Sequence of chain 1.J:
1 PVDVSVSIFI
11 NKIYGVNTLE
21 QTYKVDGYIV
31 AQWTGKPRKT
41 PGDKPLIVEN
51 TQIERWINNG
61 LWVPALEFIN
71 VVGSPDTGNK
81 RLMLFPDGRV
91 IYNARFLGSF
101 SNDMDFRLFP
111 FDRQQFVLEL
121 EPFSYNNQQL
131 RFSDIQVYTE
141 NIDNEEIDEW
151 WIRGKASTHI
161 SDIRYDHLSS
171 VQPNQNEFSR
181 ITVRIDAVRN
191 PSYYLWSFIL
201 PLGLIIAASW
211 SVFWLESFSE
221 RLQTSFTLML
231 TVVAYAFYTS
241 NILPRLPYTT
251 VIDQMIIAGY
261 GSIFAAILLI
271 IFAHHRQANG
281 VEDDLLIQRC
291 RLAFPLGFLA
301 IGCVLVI

Sequence of chain 1.F:
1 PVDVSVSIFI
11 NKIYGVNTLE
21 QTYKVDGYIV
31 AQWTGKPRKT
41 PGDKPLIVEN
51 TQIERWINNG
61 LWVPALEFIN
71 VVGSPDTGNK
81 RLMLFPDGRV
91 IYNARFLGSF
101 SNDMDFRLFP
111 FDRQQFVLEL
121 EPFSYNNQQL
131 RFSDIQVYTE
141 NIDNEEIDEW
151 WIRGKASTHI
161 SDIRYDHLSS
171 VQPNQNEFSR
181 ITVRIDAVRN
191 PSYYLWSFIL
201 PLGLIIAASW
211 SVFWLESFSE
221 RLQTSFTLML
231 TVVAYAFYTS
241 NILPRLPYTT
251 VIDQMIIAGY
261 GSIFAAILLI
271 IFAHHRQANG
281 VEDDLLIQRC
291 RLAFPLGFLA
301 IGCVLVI

The protein below binds the small molecule below.
Small molecule (SMILES): CN1CCN(C(=O)O[C@@H]2c3nccnc3C(=O)N2c2ccc(Cl)cn2)CC1

Binding-site contacts:
Ligand atom C06 contacts residue ARG81 of chain 1.J at 3.6 Å.
Ligand atom N02 contacts residue PRO122 of chain 1.F at 3.6 Å (h-bond).
Ligand atom C04 contacts residue TYR165 of chain 1.F at 3.2 Å (hydrophobic).
Ligand atom C03 contacts residue PHE178 of chain 1.F at 3.6 Å (hydrophobic).
Ligand atom C06 contacts residue ASN93 of chain 1.J at 3.2 Å.
Ligand atom CL contacts residue MET83 of chain 1.J at 3.8 Å.
Ligand atom C15 contacts residue TYR165 of chain 1.F at 3.8 Å (hydrophobic).
Ligand atom N19 contacts residue TYR28 of chain 1.J at 3.8 Å.
Ligand atom C01 contacts residue GLU67 of chain 1.F at 3.2 Å.
Ligand atom C01 contacts residue PRO122 of chain 1.F at 3.2 Å (hydrophobic).
Ligand atom CL contacts residue ARG81 of chain 1.J at 3.2 Å.
Ligand atom O09 contacts residue TYR165 of chain 1.F at 3.0 Å.
Ligand atom N05 contacts residue ARG81 of chain 1.J at 3.8 Å.
Ligand atom CL contacts residue ILE91 of chain 1.J at 3.5 Å.
Ligand atom C15 contacts residue PHE9 of chain 1.J at 3.2 Å (hydrophobic).
Ligand atom C13 contacts residue PHE9 of chain 1.J at 3.3 Å (hydrophobic).
Ligand atom C03 contacts residue TYR165 of chain 1.F at 3.5 Å (hydrophobic).
Ligand atom C24 contacts residue ARG81 of chain 1.J at 3.7 Å.
Ligand atom O14 contacts residue PHE9 of chain 1.J at 3.6 Å.
Ligand atom C01 contacts residue PHE123 of chain 1.F at 3.2 Å (hydrophobic).
Ligand atom C18 contacts residue GLU140 of chain 1.J at 3.6 Å.
Ligand atom C23 contacts residue ARG81 of chain 1.J at 3.1 Å.
Ligand atom C01 contacts residue GLU121 of chain 1.F at 3.8 Å.
Ligand atom C18 contacts residue PHE9 of chain 1.J at 3.8 Å (hydrophobic).
Ligand atom C20 contacts residue PHE9 of chain 1.J at 3.7 Å (hydrophobic).
Ligand atom N16 contacts residue GLU140 of chain 1.J at 3.2 Å (salt-bridge).
Ligand atom C07 contacts residue PHE123 of chain 1.F at 2.3 Å (hydrophobic).
Ligand atom C03 contacts residue PHE123 of chain 1.F at 3.3 Å (hydrophobic).
Ligand atom C17 contacts residue PHE9 of chain 1.J at 3.6 Å (hydrophobic).
Ligand atom N02 contacts residue PHE123 of chain 1.F at 2.4 Å (h-bond).
Ligand atom C17 contacts residue TYR165 of chain 1.F at 3.6 Å (hydrophobic).
Ligand atom N16 contacts residue TYR165 of chain 1.F at 3.4 Å.
Ligand atom C06 contacts residue PHE123 of chain 1.F at 3.6 Å (hydrophobic).
Ligand atom N12 contacts residue PHE9 of chain 1.J at 3.5 Å.
Ligand atom C17 contacts residue GLU140 of chain 1.J at 3.0 Å.
Ligand atom O14 contacts residue HIS167 of chain 1.F at 3.3 Å.
Ligand atom C03 contacts residue GLU121 of chain 1.F at 3.3 Å.
Ligand atom O14 contacts residue TYR165 of chain 1.F at 3.6 Å.
Ligand atom C11 contacts residue PHE9 of chain 1.J at 3.8 Å (hydrophobic).
Ligand atom N16 contacts residue PHE9 of chain 1.J at 3.3 Å.